Binding-site contacts:
Ligand atom C4 contacts residue ARG419 of chain 1.C at 4.3 Å.
Ligand atom C1 contacts residue ARG308 of chain 1.C at 3.7 Å.
Ligand atom C2 contacts residue ARG308 of chain 1.C at 3.4 Å.
Ligand atom C1 contacts residue HIS264 of chain 1.C at 4.4 Å.
Ligand atom C4 contacts residue HIS375 of chain 1.C at 3.8 Å.
Ligand atom O3 contacts residue ARG419 of chain 1.C at 4.4 Å.
Ligand atom O1 contacts residue GLU277 of chain 1.C at 3.9 Å.
Ligand atom O4 contacts residue PHE141 of chain 1.C at 4.5 Å.
Ligand atom O1 contacts residue ARG308 of chain 1.C at 3.0 Å (salt-bridge).
Ligand atom O5 contacts residue FAD1 of chain 1.O at 3.2 Å.
Ligand atom O3 contacts residue LEU274 of chain 1.C at 4.3 Å.
Ligand atom O3 contacts residue HIS264 of chain 1.C at 4.2 Å.
Ligand atom C4 contacts residue FAD1 of chain 1.O at 3.8 Å.
Ligand atom O1 contacts residue LEU274 of chain 1.C at 4.1 Å.
Ligand atom O1 contacts residue THR276 of chain 1.C at 4.5 Å.
Ligand atom O5 contacts residue ARG419 of chain 1.C at 3.7 Å.
Ligand atom O4 contacts residue ALA422 of chain 1.C at 4.5 Å.
Ligand atom C3 contacts residue HIS375 of chain 1.C at 3.8 Å.
Ligand atom O3 contacts residue HIS375 of chain 1.C at 3.1 Å (h-bond).
Ligand atom O2 contacts residue THR276 of chain 1.C at 4.3 Å.
Ligand atom C3 contacts residue ARG308 of chain 1.C at 3.5 Å.
Ligand atom C1 contacts residue LEU274 of chain 1.C at 4.1 Å (hydrophobic).
Ligand atom O2 contacts residue LEU274 of chain 1.C at 3.5 Å.
Ligand atom O1 contacts residue HIS264 of chain 1.C at 3.2 Å.
Ligand atom O3 contacts residue ARG308 of chain 1.C at 3.1 Å (salt-bridge).
Ligand atom O5 contacts residue HIS375 of chain 1.C at 3.0 Å (h-bond).
Ligand atom O4 contacts residue FAD1 of chain 1.O at 3.1 Å (h-bond).

Sequence of chain 1.C:
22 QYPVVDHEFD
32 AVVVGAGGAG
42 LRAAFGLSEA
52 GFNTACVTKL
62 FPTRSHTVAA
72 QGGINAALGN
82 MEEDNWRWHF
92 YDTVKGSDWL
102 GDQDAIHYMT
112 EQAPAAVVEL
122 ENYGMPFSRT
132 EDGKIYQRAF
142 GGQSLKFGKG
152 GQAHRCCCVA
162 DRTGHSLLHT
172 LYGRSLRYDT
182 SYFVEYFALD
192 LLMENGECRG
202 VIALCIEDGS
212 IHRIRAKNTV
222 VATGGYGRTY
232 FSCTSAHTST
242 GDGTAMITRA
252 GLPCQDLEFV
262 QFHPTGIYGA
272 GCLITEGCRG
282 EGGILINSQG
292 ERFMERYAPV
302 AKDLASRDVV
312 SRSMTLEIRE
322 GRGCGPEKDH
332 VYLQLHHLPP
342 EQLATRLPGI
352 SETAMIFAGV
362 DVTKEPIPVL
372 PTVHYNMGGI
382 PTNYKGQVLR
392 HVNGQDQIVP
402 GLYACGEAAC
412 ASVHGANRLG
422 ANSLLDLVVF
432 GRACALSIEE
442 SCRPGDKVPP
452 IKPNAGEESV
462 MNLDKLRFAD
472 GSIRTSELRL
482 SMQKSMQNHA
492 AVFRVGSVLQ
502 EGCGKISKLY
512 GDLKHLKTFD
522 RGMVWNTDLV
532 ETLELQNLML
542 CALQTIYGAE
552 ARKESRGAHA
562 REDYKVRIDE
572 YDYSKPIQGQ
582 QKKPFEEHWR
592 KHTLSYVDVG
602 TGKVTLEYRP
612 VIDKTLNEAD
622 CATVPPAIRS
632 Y

This small molecule binds to this protein.
Small molecule (SMILES): O=C([O-])CC(=O)C(=O)O